Sequence of chain 1.B:
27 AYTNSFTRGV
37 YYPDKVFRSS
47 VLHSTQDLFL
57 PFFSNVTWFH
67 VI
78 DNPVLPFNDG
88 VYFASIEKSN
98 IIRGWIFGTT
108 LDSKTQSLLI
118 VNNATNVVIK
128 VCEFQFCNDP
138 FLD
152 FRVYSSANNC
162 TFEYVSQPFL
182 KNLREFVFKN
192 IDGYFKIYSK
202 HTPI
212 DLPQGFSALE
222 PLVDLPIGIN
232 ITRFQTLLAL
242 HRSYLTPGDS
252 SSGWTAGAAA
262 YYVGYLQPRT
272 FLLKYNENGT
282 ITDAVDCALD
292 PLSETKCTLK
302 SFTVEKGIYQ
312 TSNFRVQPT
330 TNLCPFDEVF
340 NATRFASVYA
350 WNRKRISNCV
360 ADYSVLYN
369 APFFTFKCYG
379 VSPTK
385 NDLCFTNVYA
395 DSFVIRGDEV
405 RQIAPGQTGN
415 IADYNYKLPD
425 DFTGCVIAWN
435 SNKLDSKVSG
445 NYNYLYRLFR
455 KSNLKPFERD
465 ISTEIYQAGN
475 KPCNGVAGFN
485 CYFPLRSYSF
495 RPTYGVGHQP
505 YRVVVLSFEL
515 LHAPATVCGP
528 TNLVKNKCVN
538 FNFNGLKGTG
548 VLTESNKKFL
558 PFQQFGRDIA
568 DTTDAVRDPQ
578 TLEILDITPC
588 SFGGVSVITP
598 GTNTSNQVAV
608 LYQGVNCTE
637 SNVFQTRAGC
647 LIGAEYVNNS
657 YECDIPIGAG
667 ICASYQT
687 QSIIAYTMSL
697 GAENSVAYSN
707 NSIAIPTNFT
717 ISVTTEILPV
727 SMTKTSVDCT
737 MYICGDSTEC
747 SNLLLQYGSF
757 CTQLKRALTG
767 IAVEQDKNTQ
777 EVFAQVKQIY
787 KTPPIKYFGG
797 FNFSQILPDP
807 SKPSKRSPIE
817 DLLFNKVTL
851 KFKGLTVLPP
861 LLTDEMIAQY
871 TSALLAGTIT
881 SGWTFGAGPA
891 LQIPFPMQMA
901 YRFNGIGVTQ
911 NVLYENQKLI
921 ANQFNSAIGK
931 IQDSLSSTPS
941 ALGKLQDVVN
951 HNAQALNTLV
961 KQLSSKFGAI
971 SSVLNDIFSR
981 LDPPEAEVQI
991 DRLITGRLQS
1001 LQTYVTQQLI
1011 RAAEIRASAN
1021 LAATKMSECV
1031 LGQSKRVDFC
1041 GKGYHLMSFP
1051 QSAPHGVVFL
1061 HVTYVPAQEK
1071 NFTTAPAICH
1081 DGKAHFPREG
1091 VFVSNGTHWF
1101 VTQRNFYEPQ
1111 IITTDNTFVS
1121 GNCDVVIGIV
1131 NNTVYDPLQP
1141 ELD

Binding-site contacts:
Ligand atom N2 contacts residue ASN706 of chain 1.B at 3.0 Å (h-bond).
Ligand atom O7 contacts residue ASN706 of chain 1.B at 3.6 Å.
Ligand atom C1 contacts residue TYR793 of chain 1.C at 4.3 Å (hydrophobic).
Ligand atom O5 contacts residue TYR793 of chain 1.C at 4.0 Å.
Ligand atom C7 contacts residue ASN706 of chain 1.B at 3.3 Å.
Ligand atom C4 contacts residue ASN706 of chain 1.B at 4.1 Å.
Ligand atom O7 contacts residue TYR793 of chain 1.C at 3.9 Å.
Ligand atom O6 contacts residue TYR793 of chain 1.C at 3.3 Å.
Ligand atom C2 contacts residue TYR793 of chain 1.C at 3.7 Å (hydrophobic).
Ligand atom O3 contacts residue TYR793 of chain 1.C at 4.0 Å.
Ligand atom O7 contacts residue ILE1127 of chain 1.B at 4.4 Å.
Ligand atom N2 contacts residue TYR793 of chain 1.C at 4.4 Å.
Ligand atom C8 contacts residue ASN706 of chain 1.B at 4.0 Å.
Ligand atom C3 contacts residue ASN706 of chain 1.B at 3.7 Å.
Ligand atom C5 contacts residue ASN706 of chain 1.B at 3.6 Å.
Ligand atom C3 contacts residue TYR793 of chain 1.C at 4.2 Å (hydrophobic).
Ligand atom C1 contacts residue ASN706 of chain 1.B at 1.4 Å.
Ligand atom O5 contacts residue ASN706 of chain 1.B at 2.3 Å (h-bond).
Ligand atom C4 contacts residue TYR793 of chain 1.C at 4.1 Å (hydrophobic).
Ligand atom C2 contacts residue ASN706 of chain 1.B at 2.4 Å.

Sequence of chain 1.C:
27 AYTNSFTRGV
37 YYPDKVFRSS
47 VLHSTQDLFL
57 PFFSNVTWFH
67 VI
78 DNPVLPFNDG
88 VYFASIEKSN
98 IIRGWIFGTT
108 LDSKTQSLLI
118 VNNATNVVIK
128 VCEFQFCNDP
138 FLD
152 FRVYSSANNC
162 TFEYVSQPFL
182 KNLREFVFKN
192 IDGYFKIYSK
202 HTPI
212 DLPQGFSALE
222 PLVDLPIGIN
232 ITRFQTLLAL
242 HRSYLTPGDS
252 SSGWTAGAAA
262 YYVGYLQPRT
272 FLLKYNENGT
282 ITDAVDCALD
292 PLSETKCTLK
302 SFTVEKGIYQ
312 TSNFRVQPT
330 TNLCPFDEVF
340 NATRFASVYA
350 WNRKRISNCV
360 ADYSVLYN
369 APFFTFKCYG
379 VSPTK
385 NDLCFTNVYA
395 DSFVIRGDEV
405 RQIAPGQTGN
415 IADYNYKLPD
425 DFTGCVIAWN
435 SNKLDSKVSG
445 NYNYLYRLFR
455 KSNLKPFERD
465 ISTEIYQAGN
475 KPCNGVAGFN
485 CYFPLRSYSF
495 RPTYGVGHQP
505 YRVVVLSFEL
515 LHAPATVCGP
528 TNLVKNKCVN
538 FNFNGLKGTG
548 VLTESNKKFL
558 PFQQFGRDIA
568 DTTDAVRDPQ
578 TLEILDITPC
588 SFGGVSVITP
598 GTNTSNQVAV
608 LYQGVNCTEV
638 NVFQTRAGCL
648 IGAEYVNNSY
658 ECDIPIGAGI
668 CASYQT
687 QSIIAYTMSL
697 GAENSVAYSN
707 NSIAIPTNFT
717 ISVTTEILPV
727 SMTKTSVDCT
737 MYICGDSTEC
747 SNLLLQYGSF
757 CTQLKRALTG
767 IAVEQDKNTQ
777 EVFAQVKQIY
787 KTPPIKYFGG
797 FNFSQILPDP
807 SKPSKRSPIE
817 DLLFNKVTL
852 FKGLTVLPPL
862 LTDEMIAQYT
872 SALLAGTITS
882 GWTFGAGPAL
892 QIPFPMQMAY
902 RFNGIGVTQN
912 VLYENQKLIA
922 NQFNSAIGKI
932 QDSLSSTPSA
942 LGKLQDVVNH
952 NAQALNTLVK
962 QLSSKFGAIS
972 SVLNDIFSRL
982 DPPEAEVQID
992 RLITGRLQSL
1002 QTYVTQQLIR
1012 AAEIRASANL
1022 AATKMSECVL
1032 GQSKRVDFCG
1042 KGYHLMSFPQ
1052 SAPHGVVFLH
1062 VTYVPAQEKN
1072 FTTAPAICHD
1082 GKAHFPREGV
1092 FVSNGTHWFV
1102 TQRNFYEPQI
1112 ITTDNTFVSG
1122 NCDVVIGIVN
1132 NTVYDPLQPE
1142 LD

The small molecule below binds the protein below.
Small molecule (SMILES): CC(=O)N[C@@H]1[C@@H](O)[C@H](O)[C@@H](CO)O[C@H]1O